Sequence of chain 1.B:
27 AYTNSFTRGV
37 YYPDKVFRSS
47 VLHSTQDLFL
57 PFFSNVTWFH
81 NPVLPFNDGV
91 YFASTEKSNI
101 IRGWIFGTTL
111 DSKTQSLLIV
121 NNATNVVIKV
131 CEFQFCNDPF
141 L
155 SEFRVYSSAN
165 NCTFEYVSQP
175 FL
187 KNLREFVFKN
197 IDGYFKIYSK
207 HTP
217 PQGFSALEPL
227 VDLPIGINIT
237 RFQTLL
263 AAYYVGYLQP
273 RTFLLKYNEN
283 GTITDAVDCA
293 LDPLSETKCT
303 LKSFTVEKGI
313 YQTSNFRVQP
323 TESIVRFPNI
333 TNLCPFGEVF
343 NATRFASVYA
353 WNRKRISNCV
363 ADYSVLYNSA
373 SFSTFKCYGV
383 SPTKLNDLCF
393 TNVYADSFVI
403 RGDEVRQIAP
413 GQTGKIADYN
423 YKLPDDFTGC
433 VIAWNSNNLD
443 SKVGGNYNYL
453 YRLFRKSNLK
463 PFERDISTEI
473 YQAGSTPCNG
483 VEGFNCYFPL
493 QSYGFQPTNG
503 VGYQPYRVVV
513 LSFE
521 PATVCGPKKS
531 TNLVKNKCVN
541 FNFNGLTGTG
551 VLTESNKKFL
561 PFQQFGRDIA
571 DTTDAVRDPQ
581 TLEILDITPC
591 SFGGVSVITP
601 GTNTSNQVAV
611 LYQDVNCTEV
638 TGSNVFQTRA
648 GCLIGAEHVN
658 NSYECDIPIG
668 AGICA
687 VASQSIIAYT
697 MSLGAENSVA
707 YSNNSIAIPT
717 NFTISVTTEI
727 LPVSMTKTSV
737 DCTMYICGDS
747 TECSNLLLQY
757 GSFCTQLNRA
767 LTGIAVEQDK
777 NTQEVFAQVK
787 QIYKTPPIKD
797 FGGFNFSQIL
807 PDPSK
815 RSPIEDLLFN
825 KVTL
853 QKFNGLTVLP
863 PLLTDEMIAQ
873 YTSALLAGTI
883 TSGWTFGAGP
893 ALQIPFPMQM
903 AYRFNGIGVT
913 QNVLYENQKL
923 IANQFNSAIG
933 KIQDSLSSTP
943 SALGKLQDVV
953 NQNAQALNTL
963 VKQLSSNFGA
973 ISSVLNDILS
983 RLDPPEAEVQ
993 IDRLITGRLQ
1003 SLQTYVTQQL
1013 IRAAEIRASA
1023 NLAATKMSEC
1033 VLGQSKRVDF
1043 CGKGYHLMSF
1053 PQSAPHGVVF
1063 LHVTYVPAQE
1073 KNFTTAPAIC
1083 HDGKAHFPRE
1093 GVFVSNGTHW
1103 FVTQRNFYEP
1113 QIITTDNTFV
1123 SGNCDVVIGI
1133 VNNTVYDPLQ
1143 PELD

Binding-site contacts:
Ligand atom N2 contacts residue ASN343 of chain 1.B at 3.1 Å (h-bond).
Ligand atom C8 contacts residue PHE342 of chain 1.B at 3.7 Å (hydrophobic).
Ligand atom C1 contacts residue ASN343 of chain 1.B at 3.4 Å.
Ligand atom C7 contacts residue ASN343 of chain 1.B at 3.2 Å.
Ligand atom C8 contacts residue ASN343 of chain 1.B at 3.8 Å.
Ligand atom C2 contacts residue ASN343 of chain 1.B at 3.4 Å.
Ligand atom O7 contacts residue ASN343 of chain 1.B at 3.4 Å (h-bond).
Ligand atom C8 contacts residue LEU368 of chain 1.B at 4.3 Å (hydrophobic).

A protein and the small-molecule ligand that binds it are described below.
Small molecule (SMILES): CC(=O)N[C@@H]1[C@@H](O)[C@H](O)[C@@H](CO)O[C@H]1O